Binding-site contacts:
Ligand atom N1 contacts residue MET110 of chain 1.B at 2.9 Å (h-bond).
Ligand atom O2A contacts residue GLY36 of chain 1.B at 3.6 Å.
Ligand atom N6 contacts residue ASP108 of chain 1.B at 3.0 Å (salt-bridge).
Ligand atom C3' contacts residue ASP113 of chain 1.B at 3.9 Å.
Ligand atom O2G contacts residue ASN156 of chain 1.B at 2.7 Å (h-bond).
Ligand atom C6 contacts residue MET110 of chain 1.B at 3.9 Å (hydrophobic).
Ligand atom N7 contacts residue GLN107 of chain 1.B at 3.7 Å.
Ligand atom N1 contacts residue LEU109 of chain 1.B at 3.8 Å.
Ligand atom O3' contacts residue ASP113 of chain 1.B at 3.9 Å.
Ligand atom O3G contacts residue SER155 of chain 1.B at 3.9 Å.
Ligand atom O1A contacts residue ASP169 of chain 1.B at 3.7 Å.
Ligand atom N3B contacts residue ASP169 of chain 1.B at 2.6 Å (salt-bridge).
Ligand atom C2 contacts residue LEU109 of chain 1.B at 3.8 Å (hydrophobic).
Ligand atom N1 contacts residue ALA54 of chain 1.B at 3.7 Å.
Ligand atom O1A contacts residue LYS56 of chain 1.B at 3.9 Å.
Ligand atom O2A contacts residue GLY39 of chain 1.B at 3.5 Å (h-bond).
Ligand atom O5' contacts residue VAL41 of chain 1.B at 3.4 Å.
Ligand atom C2 contacts residue MET110 of chain 1.B at 3.0 Å (hydrophobic).
Ligand atom O2A contacts residue VAL41 of chain 1.B at 3.8 Å.
Ligand atom O2' contacts residue ASP113 of chain 1.B at 2.5 Å (salt-bridge).
Ligand atom C6 contacts residue LEU158 of chain 1.B at 3.9 Å (hydrophobic).
Ligand atom C6 contacts residue ALA54 of chain 1.B at 3.6 Å (hydrophobic).
Ligand atom O2G contacts residue SER155 of chain 1.B at 2.8 Å (h-bond).
Ligand atom N3 contacts residue ILE33 of chain 1.B at 3.9 Å.
Ligand atom O3' contacts residue LYS116 of chain 1.B at 3.4 Å (salt-bridge).
Ligand atom PG contacts residue SER155 of chain 1.B at 3.8 Å.
Ligand atom O2' contacts residue LYS116 of chain 1.B at 2.5 Å (salt-bridge).
Ligand atom C2' contacts residue ASP113 of chain 1.B at 3.4 Å.
Ligand atom C2' contacts residue LYS116 of chain 1.B at 3.8 Å.
Ligand atom N9 contacts residue VAL41 of chain 1.B at 3.8 Å.
Ligand atom O4' contacts residue VAL41 of chain 1.B at 3.4 Å.
Ligand atom O2G contacts residue ASP169 of chain 1.B at 3.4 Å (salt-bridge).
Ligand atom N6 contacts residue ALA54 of chain 1.B at 3.6 Å.
Ligand atom C4' contacts residue GLY34 of chain 1.B at 3.8 Å.
Ligand atom PG contacts residue ASP169 of chain 1.B at 3.6 Å.
Ligand atom O3G contacts residue LYS153 of chain 1.B at 3.9 Å.
Ligand atom O1B contacts residue ASP169 of chain 1.B at 3.8 Å.
Ligand atom C2 contacts residue ILE33 of chain 1.B at 3.9 Å (hydrophobic).
Ligand atom N6 contacts residue GLN107 of chain 1.B at 3.3 Å (h-bond).
Ligand atom N6 contacts residue LEU158 of chain 1.B at 3.7 Å.

The protein below binds the small molecule below.
Small molecule (SMILES): Nc1ncnc2c1ncn2[C@@H]1O[C@H](CO[P](=O)(O)O[P](=O)(O)NP(=O)(O)O)[C@@H](O)[C@H]1O

Sequence of chain 1.B:
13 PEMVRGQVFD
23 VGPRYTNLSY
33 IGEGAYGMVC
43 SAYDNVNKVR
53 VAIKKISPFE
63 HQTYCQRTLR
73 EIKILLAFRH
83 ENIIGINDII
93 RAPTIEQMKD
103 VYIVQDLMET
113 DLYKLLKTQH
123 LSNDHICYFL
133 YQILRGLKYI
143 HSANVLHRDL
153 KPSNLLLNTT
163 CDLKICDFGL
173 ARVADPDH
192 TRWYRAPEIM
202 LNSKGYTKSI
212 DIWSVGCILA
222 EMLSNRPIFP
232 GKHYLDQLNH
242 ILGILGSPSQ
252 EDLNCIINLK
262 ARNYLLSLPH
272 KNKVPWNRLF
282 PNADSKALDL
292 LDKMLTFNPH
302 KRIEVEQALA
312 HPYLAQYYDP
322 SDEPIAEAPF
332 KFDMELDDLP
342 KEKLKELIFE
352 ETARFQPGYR